Sequence of chain 1.A:
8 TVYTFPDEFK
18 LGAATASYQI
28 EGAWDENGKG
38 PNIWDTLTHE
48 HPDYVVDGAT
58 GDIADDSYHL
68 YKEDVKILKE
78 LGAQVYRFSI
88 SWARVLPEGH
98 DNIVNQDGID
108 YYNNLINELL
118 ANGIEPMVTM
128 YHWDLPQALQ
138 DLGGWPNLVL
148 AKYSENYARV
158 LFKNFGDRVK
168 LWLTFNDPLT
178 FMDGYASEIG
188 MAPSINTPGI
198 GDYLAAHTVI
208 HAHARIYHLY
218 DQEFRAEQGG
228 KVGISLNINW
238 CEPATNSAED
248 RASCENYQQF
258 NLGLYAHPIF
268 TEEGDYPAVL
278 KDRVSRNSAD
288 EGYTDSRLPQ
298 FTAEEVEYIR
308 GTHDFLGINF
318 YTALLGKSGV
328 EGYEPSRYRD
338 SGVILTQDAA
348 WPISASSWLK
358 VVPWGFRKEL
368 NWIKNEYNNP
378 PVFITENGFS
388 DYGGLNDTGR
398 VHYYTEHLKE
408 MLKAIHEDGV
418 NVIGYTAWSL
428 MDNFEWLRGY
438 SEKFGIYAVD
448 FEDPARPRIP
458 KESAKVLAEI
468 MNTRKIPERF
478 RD

The small molecule below binds the protein below.
Small molecule (SMILES): OC[C@H]1O[C@@H](OCCN2CCN(CCCN3c4ccccc4C=Cc4ccccc43)CC2)[C@H](O)[C@@H](O)[C@@H]1O

Binding-site contacts:
Ligand atom C6 contacts residue GLU432 of chain 1.A at 3.1 Å.
Ligand atom O6 contacts residue GLU432 of chain 1.A at 2.3 Å (salt-bridge).
Ligand atom CBB contacts residue TRP355 of chain 1.A at 3.5 Å (hydrophobic).
Ligand atom CAW contacts residue TRP355 of chain 1.A at 3.2 Å (hydrophobic).
Ligand atom C4 contacts residue TRP433 of chain 1.A at 3.7 Å (hydrophobic).
Ligand atom C4 contacts residue TRP425 of chain 1.A at 3.8 Å (hydrophobic).
Ligand atom C2 contacts residue GLU383 of chain 1.A at 3.3 Å.
Ligand atom CAN contacts residue SER354 of chain 1.A at 3.2 Å.
Ligand atom C5 contacts residue TYR318 of chain 1.A at 3.5 Å (hydrophobic).
Ligand atom CAE contacts residue ONB1 of chain 1.C at 3.5 Å.
Ligand atom CAJ contacts residue TRP355 of chain 1.A at 3.7 Å (hydrophobic).
Ligand atom CAI contacts residue ONB1 of chain 1.C at 3.7 Å.
Ligand atom CAQ contacts residue ASN234 of chain 1.A at 3.8 Å.
Ligand atom CAQ contacts residue TYR318 of chain 1.A at 3.7 Å (hydrophobic).
Ligand atom O3 contacts residue TRP425 of chain 1.A at 3.6 Å.
Ligand atom O4 contacts residue GLU432 of chain 1.A at 2.5 Å (salt-bridge).
Ligand atom CAT contacts residue THR177 of chain 1.A at 3.4 Å.
Ligand atom CAQ contacts residue ASP174 of chain 1.A at 3.5 Å.
Ligand atom O4 contacts residue TRP425 of chain 1.A at 3.0 Å (h-bond).
Ligand atom O4 contacts residue GLN26 of chain 1.A at 3.1 Å (h-bond).
Ligand atom CAU contacts residue TRP355 of chain 1.A at 3.5 Å (hydrophobic).
Ligand atom O2 contacts residue HIS129 of chain 1.A at 3.4 Å (h-bond).
Ligand atom C3 contacts residue GLU383 of chain 1.A at 3.7 Å.
Ligand atom C1 contacts residue TYR318 of chain 1.A at 3.7 Å (hydrophobic).
Ligand atom C6 contacts residue PHE441 of chain 1.A at 3.5 Å (hydrophobic).
Ligand atom CAV contacts residue THR177 of chain 1.A at 3.0 Å.
Ligand atom C4 contacts residue GLU432 of chain 1.A at 3.4 Å.
Ligand atom C1 contacts residue GLU383 of chain 1.A at 3.4 Å.
Ligand atom O6 contacts residue TRP355 of chain 1.A at 3.4 Å.
Ligand atom O3 contacts residue GLN26 of chain 1.A at 2.7 Å (h-bond).
Ligand atom CAS contacts residue TRP355 of chain 1.A at 3.7 Å (hydrophobic).
Ligand atom CAM contacts residue SER354 of chain 1.A at 3.4 Å.
Ligand atom C2 contacts residue TRP130 of chain 1.A at 3.7 Å (hydrophobic).
Ligand atom O2 contacts residue ASN173 of chain 1.A at 3.1 Å (h-bond).
Ligand atom C3 contacts residue TRP425 of chain 1.A at 3.7 Å (hydrophobic).
Ligand atom CBD contacts residue TRP355 of chain 1.A at 3.6 Å (hydrophobic).
Ligand atom O1 contacts residue ASP174 of chain 1.A at 3.5 Å (salt-bridge).
Ligand atom O2 contacts residue GLU383 of chain 1.A at 2.8 Å (salt-bridge).
Ligand atom O3 contacts residue HIS129 of chain 1.A at 3.0 Å (h-bond).
Ligand atom O3 contacts residue TRP433 of chain 1.A at 2.9 Å (h-bond).